Sequence of chain 1.A:
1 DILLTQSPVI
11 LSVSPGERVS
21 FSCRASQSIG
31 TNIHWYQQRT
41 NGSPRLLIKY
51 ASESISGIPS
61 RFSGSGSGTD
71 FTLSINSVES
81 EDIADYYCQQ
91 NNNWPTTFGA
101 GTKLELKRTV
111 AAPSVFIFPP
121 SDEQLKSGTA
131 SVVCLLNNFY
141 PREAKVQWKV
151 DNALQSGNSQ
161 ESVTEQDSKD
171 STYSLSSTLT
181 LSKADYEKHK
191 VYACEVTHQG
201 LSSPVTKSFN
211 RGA

Sequence of chain 1.B:
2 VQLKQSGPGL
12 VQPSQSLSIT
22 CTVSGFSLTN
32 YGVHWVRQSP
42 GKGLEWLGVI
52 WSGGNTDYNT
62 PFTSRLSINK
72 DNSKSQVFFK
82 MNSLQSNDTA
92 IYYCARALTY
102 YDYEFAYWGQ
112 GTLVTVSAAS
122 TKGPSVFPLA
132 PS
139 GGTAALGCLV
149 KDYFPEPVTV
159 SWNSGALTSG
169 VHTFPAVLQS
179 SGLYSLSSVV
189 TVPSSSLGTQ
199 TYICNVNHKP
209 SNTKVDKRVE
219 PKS

The small molecule below binds the protein below.
Small molecule (SMILES): CC(C)C[C@@H]1NC(=O)[C@H](CCCN=C(N)N)NC(=O)[C@H](CCCN=C(N)N)NC(=O)[C@H]([C@@H](C)O)NC(=O)[C@H](CO)NC(=O)[C@H](CC(C)C)NC(=O)[C@H](CC(=O)O)NC(=O)[C@H](C(c2ccccc2)c2ccccc2)NC(=O)[C@H](CCC(N)=O)NC(=O)[C@@H](N)CSSC[C@@H](C(=O)O)NC(=O)[C@H](CCCCN)NC1=O

Binding-site contacts:
Ligand atom CZ contacts residue GLN111 of chain 1.B at 3.4 Å.
Ligand atom SG contacts residue VAL9 of chain 1.A at 3.4 Å.
Ligand atom CA contacts residue GLU154 of chain 1.B at 3.6 Å.
Ligand atom CAM contacts residue TYR87 of chain 1.A at 3.5 Å (hydrophobic).
Ligand atom CG contacts residue THR40 of chain 1.A at 3.7 Å.
Ligand atom NH1 contacts residue THR40 of chain 1.A at 3.1 Å (h-bond).
Ligand atom N contacts residue ASP85 of chain 1.A at 2.7 Å (salt-bridge).
Ligand atom CD contacts residue GLY42 of chain 1.A at 3.2 Å.
Ligand atom OG contacts residue GLU154 of chain 1.B at 2.9 Å (salt-bridge).
Ligand atom CA contacts residue ASN41 of chain 1.A at 3.5 Å.
Ligand atom CB contacts residue GLU154 of chain 1.B at 3.2 Å.
Ligand atom CAE contacts residue ALA100 of chain 1.A at 3.6 Å (hydrophobic).
Ligand atom CD1 contacts residue THR90 of chain 1.B at 3.6 Å.
Ligand atom CE2 contacts residue GLN39 of chain 1.B at 3.6 Å.
Ligand atom CAI contacts residue TYR87 of chain 1.A at 3.5 Å (hydrophobic).
Ligand atom NH2 contacts residue ALA84 of chain 1.A at 3.4 Å.
Ligand atom CE1 contacts residue GLN39 of chain 1.B at 3.5 Å.
Ligand atom CAI contacts residue ALA100 of chain 1.A at 3.4 Å (hydrophobic).
Ligand atom O contacts residue THR40 of chain 1.A at 3.6 Å.
Ligand atom NH1 contacts residue SER43 of chain 1.A at 3.6 Å.
Ligand atom CZ contacts residue ASP85 of chain 1.A at 3.5 Å.
Ligand atom CD contacts residue ASP85 of chain 1.A at 3.4 Å.
Ligand atom CAH contacts residue GLY44 of chain 1.B at 3.4 Å.
Ligand atom CB contacts residue ILE10 of chain 1.A at 3.5 Å (hydrophobic).
Ligand atom O contacts residue GLN38 of chain 1.A at 3.4 Å.
Ligand atom NE contacts residue ILE92 of chain 1.B at 3.5 Å.
Ligand atom O contacts residue LYS103 of chain 1.A at 3.2 Å (salt-bridge).
Ligand atom NE contacts residue ASP85 of chain 1.A at 2.9 Å (salt-bridge).
Ligand atom CZ contacts residue GLN39 of chain 1.B at 3.4 Å.
Ligand atom C contacts residue ASP85 of chain 1.A at 3.4 Å.
Ligand atom CAL contacts residue SER40 of chain 1.B at 3.5 Å.
Ligand atom CD contacts residue ILE92 of chain 1.B at 3.6 Å (hydrophobic).
Ligand atom CA contacts residue ASP85 of chain 1.A at 3.2 Å.
Ligand atom O contacts residue ASN41 of chain 1.A at 3.2 Å (h-bond).
Ligand atom CG contacts residue ILE92 of chain 1.B at 3.5 Å (hydrophobic).
Ligand atom NH1 contacts residue GLN111 of chain 1.B at 2.9 Å (h-bond).
Ligand atom O contacts residue ASN41 of chain 1.A at 2.7 Å (h-bond).
Ligand atom NH2 contacts residue ASP85 of chain 1.A at 3.0 Å (salt-bridge).
Ligand atom NH2 contacts residue GLN111 of chain 1.B at 3.0 Å (h-bond).
Ligand atom NH1 contacts residue GLY42 of chain 1.A at 3.4 Å (h-bond).